Sequence of chain 1.B:
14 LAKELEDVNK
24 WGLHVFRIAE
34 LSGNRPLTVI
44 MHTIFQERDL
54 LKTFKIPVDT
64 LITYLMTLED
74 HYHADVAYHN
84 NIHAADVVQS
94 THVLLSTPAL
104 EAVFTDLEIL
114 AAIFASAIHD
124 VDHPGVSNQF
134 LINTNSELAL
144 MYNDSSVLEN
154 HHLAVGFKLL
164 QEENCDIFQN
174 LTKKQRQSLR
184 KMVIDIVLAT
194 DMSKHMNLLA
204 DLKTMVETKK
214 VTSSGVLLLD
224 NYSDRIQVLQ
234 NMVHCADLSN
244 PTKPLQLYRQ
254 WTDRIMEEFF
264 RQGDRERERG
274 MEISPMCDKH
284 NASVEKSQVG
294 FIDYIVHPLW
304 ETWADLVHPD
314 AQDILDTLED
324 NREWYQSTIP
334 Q

Binding-site contacts:
Ligand atom C08 contacts residue PHE294 of chain 1.B at 3.7 Å (hydrophobic).
Ligand atom C18 contacts residue PHE294 of chain 1.B at 4.0 Å (hydrophobic).
Ligand atom O05 contacts residue ASP240 of chain 1.B at 4.2 Å.
Ligand atom C01 contacts residue PHE294 of chain 1.B at 4.3 Å (hydrophobic).
Ligand atom C10 contacts residue PHE294 of chain 1.B at 3.6 Å (hydrophobic).
Ligand atom C16 contacts residue PHE294 of chain 1.B at 4.0 Å (hydrophobic).
Ligand atom C03 contacts residue HIS82 of chain 1.B at 3.9 Å.
Ligand atom C12 contacts residue DMS1 of chain 1.BA at 3.6 Å.
Ligand atom C09 contacts residue MET279 of chain 1.B at 3.9 Å (hydrophobic).
Ligand atom C17 contacts residue PHE294 of chain 1.B at 3.9 Å (hydrophobic).
Ligand atom O13 contacts residue DMS1 of chain 1.BA at 3.2 Å (h-bond).
Ligand atom O05 contacts residue MET195 of chain 1.B at 4.0 Å.
Ligand atom C27 contacts residue MET195 of chain 1.B at 4.2 Å (hydrophobic).
Ligand atom C12 contacts residue ILE258 of chain 1.B at 4.1 Å (hydrophobic).
Ligand atom C17 contacts residue MET279 of chain 1.B at 3.8 Å (hydrophobic).
Ligand atom C12 contacts residue PHE294 of chain 1.B at 4.1 Å (hydrophobic).
Ligand atom O26 contacts residue MET195 of chain 1.B at 3.4 Å.
Ligand atom C18 contacts residue MET279 of chain 1.B at 3.2 Å (hydrophobic).
Ligand atom C07 contacts residue PHE262 of chain 1.B at 4.0 Å (hydrophobic).
Ligand atom C09 contacts residue PHE294 of chain 1.B at 3.7 Å (hydrophobic).
Ligand atom C14 contacts residue PHE294 of chain 1.B at 3.5 Å (hydrophobic).
Ligand atom C12 contacts residue PHE262 of chain 1.B at 4.1 Å (hydrophobic).
Ligand atom C10 contacts residue MET279 of chain 1.B at 4.0 Å (hydrophobic).
Ligand atom O25 contacts residue MET195 of chain 1.B at 3.3 Å.
Ligand atom C21 contacts residue MET195 of chain 1.B at 3.6 Å (hydrophobic).
Ligand atom C04 contacts residue HIS82 of chain 1.B at 3.3 Å.
Ligand atom O13 contacts residue PHE294 of chain 1.B at 3.5 Å.
Ligand atom O13 contacts residue GLN291 of chain 1.B at 3.4 Å (h-bond).
Ligand atom C06 contacts residue ASP240 of chain 1.B at 4.1 Å.
Ligand atom C15 contacts residue PHE294 of chain 1.B at 3.8 Å (hydrophobic).
Ligand atom C08 contacts residue DMS1 of chain 1.BA at 4.1 Å.
Ligand atom C22 contacts residue MET195 of chain 1.B at 3.7 Å (hydrophobic).
Ligand atom C16 contacts residue MET279 of chain 1.B at 3.4 Å (hydrophobic).
Ligand atom C01 contacts residue LEU241 of chain 1.B at 3.9 Å (hydrophobic).
Ligand atom C14 contacts residue MET279 of chain 1.B at 3.4 Å (hydrophobic).
Ligand atom C18 contacts residue SER290 of chain 1.B at 3.5 Å.
Ligand atom O11 contacts residue PHE294 of chain 1.B at 3.9 Å.
Ligand atom C06 contacts residue LEU241 of chain 1.B at 3.5 Å (hydrophobic).
Ligand atom C15 contacts residue MET279 of chain 1.B at 3.2 Å (hydrophobic).
Ligand atom C23 contacts residue MET195 of chain 1.B at 4.0 Å (hydrophobic).

A small-molecule ligand and the protein it binds are described below.
Small molecule (SMILES): COc1ccc(-c2cc(C)cc3c2O[C@H](C2CCOCC2)C=C3O)cc1OC